Binding-site contacts:
Ligand atom N3 contacts residue ASN218 of chain 1.A at 2.8 Å (h-bond).
Ligand atom O4 contacts residue ASN255 of chain 1.A at 3.2 Å.
Ligand atom O2 contacts residue ASN72 of chain 1.A at 3.1 Å (h-bond).
Ligand atom N1 contacts residue GLU258 of chain 1.A at 2.7 Å (salt-bridge).
Ligand atom C2 contacts residue GLU258 of chain 1.A at 3.1 Å.
Ligand atom N1 contacts residue TYR219 of chain 1.A at 3.0 Å (h-bond).
Ligand atom C2 contacts residue TYR219 of chain 1.A at 2.9 Å (hydrophobic).
Ligand atom C4 contacts residue TYR73 of chain 1.A at 3.1 Å (hydrophobic).
Ligand atom O4 contacts residue GLN76 of chain 1.A at 3.0 Å (h-bond).
Ligand atom C4 contacts residue HIS147 of chain 1.A at 3.1 Å.
Ligand atom C2 contacts residue TYR73 of chain 1.A at 2.9 Å (hydrophobic).
Ligand atom O2 contacts residue TYR106 of chain 1.A at 3.2 Å.
Ligand atom N3 contacts residue TYR219 of chain 1.A at 3.0 Å (h-bond).
Ligand atom N3 contacts residue ASN297 of chain 1.A at 3.0 Å (h-bond).
Ligand atom O2 contacts residue ASN218 of chain 1.A at 3.0 Å (h-bond).
Ligand atom N1 contacts residue TYR298 of chain 1.A at 2.9 Å (h-bond).
Ligand atom C6 contacts residue TYR73 of chain 1.A at 3.2 Å (hydrophobic).
Ligand atom N7 contacts residue HIS147 of chain 1.A at 3.2 Å.
Ligand atom O4 contacts residue TYR298 of chain 1.A at 3.2 Å.
Ligand atom O2 contacts residue ASN297 of chain 1.A at 3.0 Å (h-bond).
Ligand atom N3 contacts residue TYR298 of chain 1.A at 3.0 Å (h-bond).
Ligand atom N2 contacts residue SER254 of chain 1.A at 3.1 Å (h-bond).
Ligand atom N6 contacts residue GLN112 of chain 1.A at 3.0 Å (h-bond).
Ligand atom C2 contacts residue TYR298 of chain 1.A at 2.9 Å (hydrophobic).
Ligand atom N1 contacts residue GLN112 of chain 1.A at 2.8 Å (h-bond).
Ligand atom C4 contacts residue TYR298 of chain 1.A at 3.2 Å (hydrophobic).
Ligand atom N9 contacts residue HIS147 of chain 1.A at 3.2 Å (h-bond).
Ligand atom N1 contacts residue GLN186 of chain 1.A at 2.9 Å (h-bond).
Ligand atom O2 contacts residue PHE252 of chain 1.A at 3.2 Å.
Ligand atom O4 contacts residue GLN222 of chain 1.A at 3.0 Å (h-bond).
Ligand atom N4 contacts residue GLN40 of chain 1.A at 3.0 Å (h-bond).
Ligand atom N3 contacts residue ASN72 of chain 1.A at 3.1 Å (h-bond).
Ligand atom C5 contacts residue HIS147 of chain 1.A at 3.2 Å.
Ligand atom C6 contacts residue TYR298 of chain 1.A at 3.0 Å (hydrophobic).
Ligand atom O4' contacts residue ARG183 of chain 1.A at 3.2 Å (salt-bridge).
Ligand atom N3 contacts residue GLN40 of chain 1.A at 3.0 Å (h-bond).
Ligand atom N1 contacts residue TYR73 of chain 1.A at 3.0 Å (h-bond).
Ligand atom N3 contacts residue TYR73 of chain 1.A at 3.2 Å (h-bond).
Ligand atom C2' contacts residue TYR73 of chain 1.A at 3.2 Å (hydrophobic).
Ligand atom N2 contacts residue GLU258 of chain 1.A at 2.6 Å (salt-bridge).

Sequence of chain 1.A:
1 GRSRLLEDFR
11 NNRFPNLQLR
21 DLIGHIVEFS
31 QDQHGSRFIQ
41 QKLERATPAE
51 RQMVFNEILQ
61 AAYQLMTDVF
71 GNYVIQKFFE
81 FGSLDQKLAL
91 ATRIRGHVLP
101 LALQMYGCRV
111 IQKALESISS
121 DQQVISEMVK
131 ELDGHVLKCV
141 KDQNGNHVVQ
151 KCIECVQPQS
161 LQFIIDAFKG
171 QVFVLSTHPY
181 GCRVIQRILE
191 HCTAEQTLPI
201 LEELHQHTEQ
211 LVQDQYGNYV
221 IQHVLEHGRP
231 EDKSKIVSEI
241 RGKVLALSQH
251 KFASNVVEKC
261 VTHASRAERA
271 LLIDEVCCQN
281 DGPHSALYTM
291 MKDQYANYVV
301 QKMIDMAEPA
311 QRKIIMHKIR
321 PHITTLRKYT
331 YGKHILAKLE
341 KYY

The protein below binds the small molecule below.
Small molecule (SMILES): Nc1ccn([C@@H]2O[C@H](CO[P](=O)(O)O[C@H]3[C@@H](O)[C@H](n4ccc(=O)[nH]c4=O)O[C@@H]3CO[P](=O)(O)O[C@H]3[C@@H](O)[C@H](n4cnc5c(N)ncnc54)O[C@@H]3CO[P](=O)(O)O[C@H]3[C@@H](O)[C@H](n4ccc(N)nc4=O)O[C@@H]3CO[P](=O)(O)O[C@H]3[C@@H](O)[C@H](n4cnc5c(N)ncnc54)O[C@@H]3CO[P](=O)(O)O[C@H]3[C@@H](O)[C@H](n4ccc(=O)[nH]c4=O)O[C@@H]3CO[P](=O)(O)O[C@H]3[C@@H](O)[C@H](n4cnc5c(=O)nc(N)[nH]c54)O[C@@H]3CO[P](=O)(O)O[C@H]3[C@@H](O)[C@H](n4ccc(=O)[nH]c4=O)O[C@@H]3CO)[C@@H](O)[C@H]2O)c(=O)n1